Binding-site contacts:
Ligand atom C4 contacts residue ASN154 of chain 1.F at 4.2 Å.
Ligand atom O5 contacts residue THR156 of chain 1.F at 3.8 Å.
Ligand atom C5 contacts residue THR156 of chain 1.F at 4.1 Å.
Ligand atom C6 contacts residue SER151 of chain 1.F at 4.0 Å.
Ligand atom O6 contacts residue ALA147 of chain 1.F at 2.9 Å (h-bond).
Ligand atom C2 contacts residue THR156 of chain 1.F at 4.5 Å.
Ligand atom C3 contacts residue ASN154 of chain 1.F at 3.8 Å.
Ligand atom O7 contacts residue ASN154 of chain 1.F at 4.0 Å.
Ligand atom O6 contacts residue SER151 of chain 1.F at 4.0 Å.
Ligand atom C5 contacts residue ASN154 of chain 1.F at 3.7 Å.
Ligand atom C1 contacts residue ASN154 of chain 1.F at 1.5 Å.
Ligand atom N2 contacts residue ASN154 of chain 1.F at 3.0 Å (h-bond).
Ligand atom C8 contacts residue ASN154 of chain 1.F at 3.8 Å.
Ligand atom C1 contacts residue THR156 of chain 1.F at 3.4 Å.
Ligand atom C6 contacts residue ALA147 of chain 1.F at 3.4 Å (hydrophobic).
Ligand atom C1 contacts residue SER151 of chain 1.F at 4.3 Å.
Ligand atom C1 contacts residue GLU150 of chain 1.F at 4.1 Å.
Ligand atom C2 contacts residue ASN154 of chain 1.F at 2.4 Å.
Ligand atom O5 contacts residue GLU150 of chain 1.F at 3.7 Å.
Ligand atom C5 contacts residue SER151 of chain 1.F at 4.4 Å.
Ligand atom O6 contacts residue GLU150 of chain 1.F at 3.6 Å.
Ligand atom O5 contacts residue SER151 of chain 1.F at 3.7 Å.
Ligand atom O5 contacts residue ASN154 of chain 1.F at 2.4 Å (h-bond).
Ligand atom C7 contacts residue ASN154 of chain 1.F at 3.4 Å.

Sequence of chain 1.F:
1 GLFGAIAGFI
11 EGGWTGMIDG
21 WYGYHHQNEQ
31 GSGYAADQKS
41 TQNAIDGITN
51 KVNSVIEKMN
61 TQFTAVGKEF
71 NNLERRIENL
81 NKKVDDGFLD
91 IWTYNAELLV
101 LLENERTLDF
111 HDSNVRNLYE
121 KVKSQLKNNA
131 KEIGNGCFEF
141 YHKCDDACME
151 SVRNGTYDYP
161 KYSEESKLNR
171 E

The small molecule below binds the protein below.
Small molecule (SMILES): CC(=O)N[C@@H]1[C@@H](O)[C@H](O)[C@@H](CO)O[C@H]1O